Sequence of chain 1.K:
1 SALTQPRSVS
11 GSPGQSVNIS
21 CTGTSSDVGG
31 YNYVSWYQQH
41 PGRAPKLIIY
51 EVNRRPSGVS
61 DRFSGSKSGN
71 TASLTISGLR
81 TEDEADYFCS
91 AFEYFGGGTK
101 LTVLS

Binding-site contacts:
Ligand atom C7 contacts residue PHE92 of chain 1.K at 3.9 Å (hydrophobic).
Ligand atom C1 contacts residue ASN227 of chain 1.B at 1.4 Å.
Ligand atom O3 contacts residue TYR31 of chain 1.K at 3.5 Å (h-bond).
Ligand atom C7 contacts residue TYR33 of chain 1.K at 4.1 Å (hydrophobic).
Ligand atom C2 contacts residue TYR31 of chain 1.K at 4.1 Å (hydrophobic).
Ligand atom O7 contacts residue ASN227 of chain 1.B at 3.8 Å.
Ligand atom O7 contacts residue LYS62 of chain 1.B at 4.5 Å.
Ligand atom C3 contacts residue TYR31 of chain 1.K at 4.4 Å (hydrophobic).
Ligand atom C5 contacts residue ASN227 of chain 1.B at 3.6 Å.
Ligand atom O6 contacts residue ASN227 of chain 1.B at 4.3 Å.
Ligand atom C1 contacts residue GLU226 of chain 1.B at 4.1 Å.
Ligand atom C4 contacts residue ASN227 of chain 1.B at 4.3 Å.
Ligand atom C7 contacts residue ASN59 of chain 1.B at 4.5 Å.
Ligand atom C3 contacts residue ASN227 of chain 1.B at 3.9 Å.
Ligand atom C7 contacts residue ASN227 of chain 1.B at 3.6 Å.
Ligand atom O7 contacts residue TYR31 of chain 1.K at 3.0 Å (h-bond).
Ligand atom C8 contacts residue THR187 of chain 1.B at 3.8 Å.
Ligand atom C8 contacts residue GLU226 of chain 1.B at 4.0 Å.
Ligand atom O7 contacts residue TYR33 of chain 1.K at 3.6 Å.
Ligand atom C8 contacts residue TYR33 of chain 1.K at 3.8 Å (hydrophobic).
Ligand atom N2 contacts residue ASN227 of chain 1.B at 3.0 Å (h-bond).
Ligand atom C8 contacts residue PHE92 of chain 1.K at 3.7 Å (hydrophobic).
Ligand atom O3 contacts residue ASN59 of chain 1.B at 3.6 Å (h-bond).
Ligand atom C2 contacts residue ASN227 of chain 1.B at 2.6 Å.
Ligand atom C8 contacts residue ALA106 of chain 1.H at 3.8 Å (hydrophobic).
Ligand atom C7 contacts residue TYR31 of chain 1.K at 3.8 Å (hydrophobic).
Ligand atom O5 contacts residue GLU226 of chain 1.B at 4.0 Å.
Ligand atom O7 contacts residue ASN32 of chain 1.K at 4.3 Å.
Ligand atom C7 contacts residue THR187 of chain 1.B at 4.4 Å.
Ligand atom N2 contacts residue THR187 of chain 1.B at 4.3 Å.
Ligand atom N2 contacts residue TYR31 of chain 1.K at 4.2 Å.
Ligand atom O5 contacts residue ASN227 of chain 1.B at 2.2 Å (h-bond).
Ligand atom O7 contacts residue PHE92 of chain 1.K at 3.6 Å.

Sequence of chain 1.B:
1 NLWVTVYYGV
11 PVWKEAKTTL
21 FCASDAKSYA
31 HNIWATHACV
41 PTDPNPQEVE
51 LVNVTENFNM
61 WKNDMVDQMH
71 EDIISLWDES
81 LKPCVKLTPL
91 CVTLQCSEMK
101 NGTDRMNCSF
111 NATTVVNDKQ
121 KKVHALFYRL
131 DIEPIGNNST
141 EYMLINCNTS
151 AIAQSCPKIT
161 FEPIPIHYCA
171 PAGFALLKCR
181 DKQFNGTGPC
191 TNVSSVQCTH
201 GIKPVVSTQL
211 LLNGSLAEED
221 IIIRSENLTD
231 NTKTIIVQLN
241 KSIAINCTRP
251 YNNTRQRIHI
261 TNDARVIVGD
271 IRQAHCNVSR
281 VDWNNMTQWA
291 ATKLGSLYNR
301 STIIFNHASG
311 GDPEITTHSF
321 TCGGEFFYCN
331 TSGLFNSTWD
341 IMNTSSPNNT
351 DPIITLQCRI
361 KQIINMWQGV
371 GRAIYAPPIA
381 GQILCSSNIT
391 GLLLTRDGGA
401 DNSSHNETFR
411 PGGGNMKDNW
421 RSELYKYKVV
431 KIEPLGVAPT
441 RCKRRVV

A small-molecule ligand and the protein it binds are described below.
Small molecule (SMILES): CC(=O)N[C@H]1[C@H](O[C@H]2[C@H](O)[C@@H](NC(C)=O)CO[C@@H]2CO)O[C@H](CO)[C@@H](O)[C@@H]1O

Sequence of chain 1.H:
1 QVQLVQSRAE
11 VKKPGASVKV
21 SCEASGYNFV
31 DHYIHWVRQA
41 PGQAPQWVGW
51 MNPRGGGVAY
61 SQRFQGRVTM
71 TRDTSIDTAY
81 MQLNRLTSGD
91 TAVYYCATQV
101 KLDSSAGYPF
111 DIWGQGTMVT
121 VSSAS